A small-molecule ligand and the protein it binds are described below.
Small molecule (SMILES): CC(=O)N[C@@H]1[C@@H](O)[C@H](O)[C@@H](CO)O[C@H]1O

Sequence of chain 1.B:
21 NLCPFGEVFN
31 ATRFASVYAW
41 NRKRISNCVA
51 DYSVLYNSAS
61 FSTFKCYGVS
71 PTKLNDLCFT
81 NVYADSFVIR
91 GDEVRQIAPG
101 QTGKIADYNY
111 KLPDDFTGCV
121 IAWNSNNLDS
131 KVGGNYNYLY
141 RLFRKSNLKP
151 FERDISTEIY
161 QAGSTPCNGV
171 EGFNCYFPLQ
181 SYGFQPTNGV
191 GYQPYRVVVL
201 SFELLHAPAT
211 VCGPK

Binding-site contacts:
Ligand atom O7 contacts residue ASN30 of chain 1.B at 4.2 Å.
Ligand atom N2 contacts residue GLY26 of chain 1.B at 4.3 Å.
Ligand atom C8 contacts residue PHE25 of chain 1.B at 3.7 Å (hydrophobic).
Ligand atom C3 contacts residue ASN30 of chain 1.B at 3.8 Å.
Ligand atom C8 contacts residue LEU55 of chain 1.B at 4.2 Å (hydrophobic).
Ligand atom O7 contacts residue GLY26 of chain 1.B at 3.5 Å.
Ligand atom C2 contacts residue ASN30 of chain 1.B at 2.4 Å.
Ligand atom C7 contacts residue GLY26 of chain 1.B at 3.6 Å.
Ligand atom C8 contacts residue GLY26 of chain 1.B at 3.6 Å.
Ligand atom C4 contacts residue ASN30 of chain 1.B at 4.1 Å.
Ligand atom C5 contacts residue ASN30 of chain 1.B at 3.6 Å.
Ligand atom C7 contacts residue ASN30 of chain 1.B at 3.9 Å.
Ligand atom N2 contacts residue ASN30 of chain 1.B at 3.0 Å (h-bond).
Ligand atom C7 contacts residue PHE25 of chain 1.B at 4.4 Å (hydrophobic).
Ligand atom O5 contacts residue ASN30 of chain 1.B at 2.3 Å (h-bond).
Ligand atom C1 contacts residue ASN30 of chain 1.B at 1.4 Å.